Sequence of chain 1.B:
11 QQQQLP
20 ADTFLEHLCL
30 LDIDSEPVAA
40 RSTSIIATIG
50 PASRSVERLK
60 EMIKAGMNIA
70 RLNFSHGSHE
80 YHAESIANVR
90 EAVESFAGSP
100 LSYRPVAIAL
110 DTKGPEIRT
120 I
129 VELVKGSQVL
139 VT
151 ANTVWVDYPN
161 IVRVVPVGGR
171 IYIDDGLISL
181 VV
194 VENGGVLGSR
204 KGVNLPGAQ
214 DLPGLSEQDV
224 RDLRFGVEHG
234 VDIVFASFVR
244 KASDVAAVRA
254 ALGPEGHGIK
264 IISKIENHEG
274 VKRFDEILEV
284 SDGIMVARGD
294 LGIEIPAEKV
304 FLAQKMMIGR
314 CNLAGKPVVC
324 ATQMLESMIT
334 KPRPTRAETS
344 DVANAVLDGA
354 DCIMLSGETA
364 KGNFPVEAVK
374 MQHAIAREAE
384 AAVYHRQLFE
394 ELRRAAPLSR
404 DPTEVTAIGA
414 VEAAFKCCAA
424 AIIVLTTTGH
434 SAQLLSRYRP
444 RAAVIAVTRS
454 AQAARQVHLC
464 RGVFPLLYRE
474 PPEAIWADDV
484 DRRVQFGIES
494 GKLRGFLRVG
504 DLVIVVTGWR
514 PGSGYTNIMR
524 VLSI

This protein binds this small molecule.
Small molecule (SMILES): O=P(O)(O)OC[C@H]1O[C@](O)(COP(=O)(O)O)[C@@H](O)[C@@H]1O

Binding-site contacts:
Ligand atom O6P contacts residue SER434 of chain 1.B at 2.6 Å (h-bond).
Ligand atom C5 contacts residue THR430 of chain 1.B at 3.4 Å.
Ligand atom O4 contacts residue SER516 of chain 1.B at 3.5 Å.
Ligand atom O3P contacts residue GLY515 of chain 1.B at 3.7 Å.
Ligand atom O2 contacts residue LEU428 of chain 1.B at 3.4 Å.
Ligand atom O4P contacts residue THR431 of chain 1.B at 2.2 Å (h-bond).
Ligand atom O4 contacts residue GLY517 of chain 1.B at 3.6 Å.
Ligand atom P2 contacts residue THR430 of chain 1.B at 3.4 Å.
Ligand atom O5P contacts residue GLY517 of chain 1.B at 3.6 Å.
Ligand atom O2P contacts residue ARG486 of chain 1.B at 2.3 Å (salt-bridge).
Ligand atom C3 contacts residue GLY515 of chain 1.B at 3.3 Å.
Ligand atom C3 contacts residue ARG513 of chain 1.B at 3.7 Å.
Ligand atom C4 contacts residue GLY515 of chain 1.B at 3.0 Å.
Ligand atom P2 contacts residue THR429 of chain 1.B at 3.4 Å.
Ligand atom C5 contacts residue GLY515 of chain 1.B at 3.3 Å.
Ligand atom P1 contacts residue ARG486 of chain 1.B at 3.2 Å.
Ligand atom O2 contacts residue GLY511 of chain 1.B at 3.4 Å (h-bond).
Ligand atom C6 contacts residue LEU428 of chain 1.B at 3.3 Å (hydrophobic).
Ligand atom C5 contacts residue LEU428 of chain 1.B at 3.7 Å (hydrophobic).
Ligand atom O3P contacts residue THR430 of chain 1.B at 3.5 Å (h-bond).
Ligand atom O4 contacts residue GLY515 of chain 1.B at 2.3 Å (h-bond).
Ligand atom O4P contacts residue THR429 of chain 1.B at 2.9 Å (h-bond).
Ligand atom O1P contacts residue ARG486 of chain 1.B at 2.2 Å (salt-bridge).
Ligand atom O5P contacts residue SER516 of chain 1.B at 3.6 Å.
Ligand atom C1 contacts residue ARG486 of chain 1.B at 3.2 Å.
Ligand atom C6 contacts residue THR430 of chain 1.B at 3.4 Å.
Ligand atom O5 contacts residue LEU428 of chain 1.B at 2.9 Å (h-bond).
Ligand atom O3 contacts residue ARG513 of chain 1.B at 3.2 Å (salt-bridge).
Ligand atom O6P contacts residue THR429 of chain 1.B at 2.7 Å (h-bond).
Ligand atom O3 contacts residue GLY511 of chain 1.B at 2.7 Å.
Ligand atom O4P contacts residue GLY432 of chain 1.B at 3.4 Å (h-bond).
Ligand atom O1 contacts residue THR430 of chain 1.B at 3.2 Å (h-bond).
Ligand atom O5P contacts residue THR431 of chain 1.B at 3.4 Å (h-bond).
Ligand atom O6 contacts residue THR430 of chain 1.B at 3.5 Å (h-bond).
Ligand atom O6 contacts residue SER516 of chain 1.B at 3.5 Å.
Ligand atom O4 contacts residue TYR518 of chain 1.B at 3.2 Å (h-bond).
Ligand atom O5P contacts residue HIS433 of chain 1.B at 3.5 Å.
Ligand atom C6 contacts residue THR429 of chain 1.B at 3.5 Å.
Ligand atom O4P contacts residue THR430 of chain 1.B at 2.5 Å (h-bond).
Ligand atom O1 contacts residue ARG486 of chain 1.B at 3.6 Å (salt-bridge).